Sequence of chain 1.A:
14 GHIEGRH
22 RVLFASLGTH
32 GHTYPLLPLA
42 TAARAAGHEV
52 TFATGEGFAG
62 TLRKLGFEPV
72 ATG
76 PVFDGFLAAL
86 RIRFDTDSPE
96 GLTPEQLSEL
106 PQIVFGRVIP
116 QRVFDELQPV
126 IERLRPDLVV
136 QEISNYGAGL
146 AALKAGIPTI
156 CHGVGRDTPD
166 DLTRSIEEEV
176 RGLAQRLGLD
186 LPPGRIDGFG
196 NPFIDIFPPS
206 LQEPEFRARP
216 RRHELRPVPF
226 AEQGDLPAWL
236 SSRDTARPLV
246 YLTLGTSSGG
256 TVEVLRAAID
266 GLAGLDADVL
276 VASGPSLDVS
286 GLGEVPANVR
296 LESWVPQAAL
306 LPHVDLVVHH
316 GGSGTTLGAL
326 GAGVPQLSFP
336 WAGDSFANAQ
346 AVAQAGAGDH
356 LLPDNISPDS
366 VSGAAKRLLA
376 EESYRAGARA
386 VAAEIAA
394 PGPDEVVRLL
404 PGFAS

Binding-site contacts:
Ligand atom O15 contacts residue SER103 of chain 1.A at 3.7 Å.
Ligand atom O15 contacts residue PRO99 of chain 1.A at 3.1 Å (h-bond).
Ligand atom I1 contacts residue SER139 of chain 1.A at 3.7 Å.
Ligand atom C21 contacts residue PHE110 of chain 1.A at 3.2 Å (hydrophobic).
Ligand atom C20 contacts residue PHE110 of chain 1.A at 3.3 Å (hydrophobic).
Ligand atom C10 contacts residue SER253 of chain 1.A at 3.4 Å.
Ligand atom C9 contacts residue SER253 of chain 1.A at 3.4 Å.
Ligand atom O7 contacts residue PHE110 of chain 1.A at 3.8 Å.
Ligand atom S4 contacts residue GLY338 of chain 1.A at 3.5 Å (h-bond).
Ligand atom C26 contacts residue VAL77 of chain 1.A at 3.6 Å (hydrophobic).
Ligand atom O9 contacts residue PHE81 of chain 1.A at 3.8 Å.
Ligand atom C11 contacts residue SER253 of chain 1.A at 3.6 Å.
Ligand atom O13 contacts residue LEU102 of chain 1.A at 3.6 Å.
Ligand atom O9 contacts residue PRO106 of chain 1.A at 3.8 Å.
Ligand atom C40 contacts residue LEU102 of chain 1.A at 3.4 Å (hydrophobic).
Ligand atom O6 contacts residue PHE110 of chain 1.A at 3.5 Å.
Ligand atom O10 contacts residue TRP336 of chain 1.A at 3.7 Å.
Ligand atom C22 contacts residue PHE110 of chain 1.A at 3.3 Å (hydrophobic).
Ligand atom C11 contacts residue TRP336 of chain 1.A at 3.5 Å (hydrophobic).
Ligand atom C20 contacts residue HIS33 of chain 1.A at 3.8 Å.
Ligand atom C19 contacts residue PHE110 of chain 1.A at 3.5 Å (hydrophobic).
Ligand atom C28 contacts residue PHE110 of chain 1.A at 3.8 Å (hydrophobic).
Ligand atom O9 contacts residue PHE110 of chain 1.A at 3.5 Å.
Ligand atom C18 contacts residue PHE81 of chain 1.A at 3.8 Å (hydrophobic).
Ligand atom C12 contacts residue TRP336 of chain 1.A at 3.2 Å (hydrophobic).
Ligand atom O11 contacts residue ALA337 of chain 1.A at 3.5 Å.
Ligand atom O4 contacts residue SER253 of chain 1.A at 3.7 Å.
Ligand atom O11 contacts residue TRP336 of chain 1.A at 3.8 Å.
Ligand atom O12 contacts residue SER103 of chain 1.A at 3.4 Å (h-bond).
Ligand atom O5 contacts residue LEU102 of chain 1.A at 3.8 Å.
Ligand atom O4 contacts residue PHE81 of chain 1.A at 3.7 Å.
Ligand atom C23 contacts residue PHE110 of chain 1.A at 3.3 Å (hydrophobic).
Ligand atom C25 contacts residue SER252 of chain 1.A at 3.7 Å.
Ligand atom O11 contacts residue GLY338 of chain 1.A at 2.9 Å (h-bond).
Ligand atom N2 contacts residue SER103 of chain 1.A at 3.5 Å (h-bond).
Ligand atom C35 contacts residue SER103 of chain 1.A at 3.5 Å.
Ligand atom O6 contacts residue HIS33 of chain 1.A at 2.7 Å (h-bond).
Ligand atom C24 contacts residue PHE110 of chain 1.A at 3.3 Å (hydrophobic).
Ligand atom C18 contacts residue PHE78 of chain 1.A at 3.3 Å (hydrophobic).
Ligand atom C13 contacts residue TRP336 of chain 1.A at 3.6 Å (hydrophobic).

This small molecule binds to this protein.
Small molecule (SMILES): COC(=O)NC1=C2/C(=C\CSSSC)[C@](O)(C#C/C=C\C#C[C@@H]2O[C@@H]2O[C@H](C)[C@@H](NO[C@H]3C[C@H](O)[C@H](SC(=O)c4c(C)c(I)c(O[C@@H]5O[C@@H](C)[C@H](O)[C@@H](OC)[C@H]5O)c(OC)c4OC)[C@@H](C)O3)[C@H](O)[C@H]2O)CC1=O